Binding-site contacts:
Ligand atom C5 contacts residue TYR10 of chain 3.E at 2.9 Å (hydrophobic).
Ligand atom C2 contacts residue TYR10 of chain 3.E at 3.5 Å (hydrophobic).
Ligand atom C8 contacts residue TYR10 of chain 3.E at 3.2 Å (hydrophobic).
Ligand atom N2 contacts residue TYR10 of chain 3.E at 3.1 Å.
Ligand atom C4 contacts residue ALA87 of chain 3.E at 3.3 Å (hydrophobic).
Ligand atom O6 contacts residue ARG11 of chain 3.E at 3.5 Å (salt-bridge).
Ligand atom N9 contacts residue TYR10 of chain 3.E at 3.4 Å.
Ligand atom O2P contacts residue ILE83 of chain 3.F at 3.5 Å.
Ligand atom N1 contacts residue TYR10 of chain 3.E at 3.3 Å.
Ligand atom N7 contacts residue TYR10 of chain 3.E at 2.9 Å.
Ligand atom N2 contacts residue ALA87 of chain 3.E at 3.4 Å (h-bond).
Ligand atom O6 contacts residue GLN3 of chain 3.F at 3.5 Å (h-bond).
Ligand atom O6 contacts residue LEU13 of chain 3.E at 3.2 Å.
Ligand atom O4' contacts residue ILE83 of chain 3.E at 3.3 Å.
Ligand atom C6 contacts residue LEU13 of chain 3.E at 3.4 Å (hydrophobic).
Ligand atom O3P contacts residue TYR10 of chain 3.E at 2.8 Å (h-bond).
Ligand atom N9 contacts residue ALA87 of chain 3.E at 3.5 Å.
Ligand atom C4 contacts residue TYR10 of chain 3.E at 3.2 Å (hydrophobic).
Ligand atom C3' contacts residue TYR10 of chain 3.E at 3.1 Å (hydrophobic).
Ligand atom C3' contacts residue 3AM1 of chain 3.SA at 3.1 Å.
Ligand atom C2 contacts residue ARG11 of chain 3.E at 3.4 Å.
Ligand atom O2P contacts residue MET80 of chain 3.F at 3.1 Å.
Ligand atom N2 contacts residue ARG11 of chain 3.E at 2.9 Å (salt-bridge).
Ligand atom P contacts residue 3AM1 of chain 3.SA at 1.6 Å.
Ligand atom C5' contacts residue 3AM1 of chain 3.SA at 2.6 Å.
Ligand atom O3' contacts residue 3AM1 of chain 3.SA at 2.4 Å (h-bond).
Ligand atom N1 contacts residue ARG11 of chain 3.E at 3.0 Å (salt-bridge).
Ligand atom C2' contacts residue TYR10 of chain 3.E at 3.0 Å (hydrophobic).
Ligand atom O2' contacts residue PRO89 of chain 3.E at 3.2 Å.
Ligand atom O2P contacts residue 3AM1 of chain 3.SA at 2.5 Å (h-bond).
Ligand atom N2 contacts residue PRO89 of chain 3.E at 3.3 Å.
Ligand atom O3P contacts residue LYS25 of chain 3.F at 3.1 Å (salt-bridge).
Ligand atom O3P contacts residue 3AM1 of chain 3.SA at 2.5 Å (h-bond).
Ligand atom N3 contacts residue ALA87 of chain 3.E at 3.3 Å.
Ligand atom O5' contacts residue 3AM1 of chain 3.SA at 1.6 Å.
Ligand atom O6 contacts residue TYR10 of chain 3.E at 3.4 Å.
Ligand atom C6 contacts residue TYR10 of chain 3.E at 2.9 Å (hydrophobic).
Ligand atom P contacts residue TYR10 of chain 3.E at 3.5 Å.
Ligand atom O5' contacts residue ILE83 of chain 3.E at 3.4 Å.
Ligand atom N2 contacts residue GLY9 of chain 3.E at 3.4 Å (h-bond).

Sequence of chain 3.E:
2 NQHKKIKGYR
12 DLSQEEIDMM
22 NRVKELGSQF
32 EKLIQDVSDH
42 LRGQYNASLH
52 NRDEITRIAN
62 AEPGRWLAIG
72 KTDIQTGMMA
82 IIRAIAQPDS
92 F

This small molecule binds to this protein.
Small molecule (SMILES): Nc1nc2c(ncn2[C@@H]2O[C@H](CO)[C@@H](OP(=O)(O)O)[C@H]2O)c(=O)[nH]1

Sequence of chain 3.F:
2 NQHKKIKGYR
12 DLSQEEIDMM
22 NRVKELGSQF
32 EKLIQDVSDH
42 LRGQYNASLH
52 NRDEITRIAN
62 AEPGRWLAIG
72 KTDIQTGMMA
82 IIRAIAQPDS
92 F